The small molecule below binds the protein below.
Small molecule (SMILES): Nc1nc(=O)c2ncn(CC(COCP(=O)(O)O)COCP(=O)(O)O)c2[nH]1

Binding-site contacts:
Ligand atom N2 contacts residue ASP199 of chain 1.A at 3.0 Å (salt-bridge).
Ligand atom O6 contacts residue PHE192 of chain 1.A at 3.3 Å.
Ligand atom CAK contacts residue ILE141 of chain 1.A at 3.8 Å (hydrophobic).
Ligand atom OAE contacts residue LYS108 of chain 1.A at 3.4 Å.
Ligand atom CAL contacts residue SO41 of chain 1.F at 3.4 Å.
Ligand atom N2 contacts residue PHE192 of chain 1.A at 3.4 Å.
Ligand atom OAF contacts residue LYS108 of chain 1.A at 3.0 Å.
Ligand atom OAS contacts residue ASP143 of chain 1.A at 3.3 Å.
Ligand atom PBA contacts residue THR144 of chain 1.A at 3.2 Å.
Ligand atom OAD contacts residue THR144 of chain 1.A at 2.9 Å (h-bond).
Ligand atom C6 contacts residue PHE192 of chain 1.A at 3.6 Å (hydrophobic).
Ligand atom O6 contacts residue LYS171 of chain 1.A at 2.8 Å (salt-bridge).
Ligand atom OAG contacts residue THR144 of chain 1.A at 2.5 Å (h-bond).
Ligand atom C8 contacts residue LYS171 of chain 1.A at 3.6 Å.
Ligand atom OAH contacts residue LYS146 of chain 1.A at 3.4 Å (salt-bridge).
Ligand atom O6 contacts residue LYS191 of chain 1.A at 3.0 Å (salt-bridge).
Ligand atom OAD contacts residue GLY145 of chain 1.A at 2.6 Å (h-bond).
Ligand atom OAE contacts residue SO41 of chain 1.F at 3.4 Å (h-bond).
Ligand atom N2 contacts residue VAL193 of chain 1.A at 3.3 Å (h-bond).
Ligand atom OAH contacts residue THR144 of chain 1.A at 3.2 Å (h-bond).
Ligand atom OAD contacts residue LYS146 of chain 1.A at 3.8 Å.
Ligand atom O6 contacts residue VAL193 of chain 1.A at 2.8 Å (h-bond).
Ligand atom C6 contacts residue VAL193 of chain 1.A at 3.6 Å (hydrophobic).
Ligand atom PAZ contacts residue MG1 of chain 1.H at 3.4 Å.
Ligand atom OAD contacts residue ASP143 of chain 1.A at 2.9 Å (salt-bridge).
Ligand atom OAE contacts residue MG1 of chain 1.H at 2.1 Å.
Ligand atom N7 contacts residue ASP143 of chain 1.A at 3.8 Å.
Ligand atom OAH contacts residue THR147 of chain 1.A at 2.7 Å (h-bond).
Ligand atom N7 contacts residue LYS171 of chain 1.A at 2.5 Å (salt-bridge).
Ligand atom C6 contacts residue LYS171 of chain 1.A at 3.4 Å.
Ligand atom C2 contacts residue PHE192 of chain 1.A at 3.4 Å (hydrophobic).
Ligand atom C5 contacts residue LYS171 of chain 1.A at 3.2 Å.
Ligand atom CAM contacts residue THR147 of chain 1.A at 3.8 Å.
Ligand atom N1 contacts residue PHE192 of chain 1.A at 3.4 Å.
Ligand atom C2 contacts residue VAL193 of chain 1.A at 3.5 Å (hydrophobic).
Ligand atom PBA contacts residue GLY145 of chain 1.A at 3.7 Å.
Ligand atom OAG contacts residue ASP143 of chain 1.A at 3.4 Å.
Ligand atom N3 contacts residue PHE192 of chain 1.A at 3.7 Å.
Ligand atom N1 contacts residue VAL193 of chain 1.A at 2.8 Å (h-bond).
Ligand atom C8 contacts residue ASP143 of chain 1.A at 3.2 Å.

Sequence of chain 1.A:
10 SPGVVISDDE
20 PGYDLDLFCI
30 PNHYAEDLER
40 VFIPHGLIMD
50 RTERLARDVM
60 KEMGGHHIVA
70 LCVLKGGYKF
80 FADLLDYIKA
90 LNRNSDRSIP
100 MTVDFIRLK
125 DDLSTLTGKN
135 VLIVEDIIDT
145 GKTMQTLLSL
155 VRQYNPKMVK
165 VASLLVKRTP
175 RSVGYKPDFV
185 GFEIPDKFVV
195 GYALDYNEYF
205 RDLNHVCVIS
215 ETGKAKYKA